Sequence of chain 1.B:
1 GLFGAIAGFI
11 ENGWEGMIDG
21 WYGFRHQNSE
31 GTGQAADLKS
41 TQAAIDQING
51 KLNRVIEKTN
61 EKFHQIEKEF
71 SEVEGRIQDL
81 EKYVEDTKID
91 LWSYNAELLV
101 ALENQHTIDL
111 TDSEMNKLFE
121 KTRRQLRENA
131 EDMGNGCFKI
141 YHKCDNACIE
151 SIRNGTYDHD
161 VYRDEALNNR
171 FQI

The protein below binds the small molecule below.
Small molecule (SMILES): CC(=O)N[C@@H]1[C@@H](O)[C@H](O)[C@@H](CO)O[C@H]1O

Binding-site contacts:
Ligand atom O6 contacts residue TRP21 of chain 1.B at 4.5 Å.
Ligand atom O5 contacts residue THR318 of chain 1.A at 4.4 Å.
Ligand atom C6 contacts residue THR318 of chain 1.A at 3.6 Å.
Ligand atom O6 contacts residue ASN38 of chain 1.A at 3.3 Å (h-bond).
Ligand atom O3 contacts residue ASN38 of chain 1.A at 3.6 Å (h-bond).
Ligand atom O4 contacts residue ASN38 of chain 1.A at 4.2 Å.
Ligand atom C4 contacts residue ASN38 of chain 1.A at 2.8 Å.
Ligand atom C3 contacts residue ASN38 of chain 1.A at 3.0 Å.
Ligand atom C1 contacts residue ASN38 of chain 1.A at 1.4 Å.
Ligand atom O6 contacts residue THR318 of chain 1.A at 3.4 Å (h-bond).
Ligand atom C5 contacts residue ASN38 of chain 1.A at 2.8 Å.
Ligand atom O5 contacts residue ASN38 of chain 1.A at 2.3 Å (h-bond).
Ligand atom C2 contacts residue ASN38 of chain 1.A at 2.4 Å.
Ligand atom C6 contacts residue ASN38 of chain 1.A at 3.2 Å.
Ligand atom N2 contacts residue ASN38 of chain 1.A at 3.7 Å.
Ligand atom C1 contacts residue ALA39 of chain 1.A at 4.3 Å (hydrophobic).

Sequence of chain 1.A:
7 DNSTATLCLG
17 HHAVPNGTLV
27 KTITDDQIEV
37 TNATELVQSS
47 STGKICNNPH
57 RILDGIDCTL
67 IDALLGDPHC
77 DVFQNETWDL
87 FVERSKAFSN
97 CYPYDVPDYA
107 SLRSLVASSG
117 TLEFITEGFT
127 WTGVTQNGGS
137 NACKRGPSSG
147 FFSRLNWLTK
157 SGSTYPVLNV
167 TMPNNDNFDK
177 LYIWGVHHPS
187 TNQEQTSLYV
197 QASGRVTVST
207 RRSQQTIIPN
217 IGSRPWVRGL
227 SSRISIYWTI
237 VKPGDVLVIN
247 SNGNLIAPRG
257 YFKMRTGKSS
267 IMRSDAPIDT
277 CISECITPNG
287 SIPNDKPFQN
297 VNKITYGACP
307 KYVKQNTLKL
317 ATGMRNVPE